Binding-site contacts:
Ligand atom C6 contacts residue LEU183 of chain 1.B at 4.1 Å (hydrophobic).
Ligand atom C5 contacts residue IC61 of chain 1.J at 3.7 Å.
Ligand atom C1 contacts residue LEU89 of chain 1.B at 4.2 Å (hydrophobic).
Ligand atom C4 contacts residue LEU89 of chain 1.B at 4.0 Å (hydrophobic).
Ligand atom C2 contacts residue IC61 of chain 1.J at 4.5 Å.
Ligand atom C2 contacts residue LEU89 of chain 1.B at 4.0 Å (hydrophobic).
Ligand atom C1 contacts residue THR90 of chain 1.B at 3.9 Å.
Ligand atom N1 contacts residue IC61 of chain 1.L at 3.5 Å.
Ligand atom C7 contacts residue LEU439 of chain 1.B at 4.2 Å (hydrophobic).
Ligand atom N1 contacts residue IC61 of chain 1.J at 3.7 Å.
Ligand atom C4 contacts residue ALA266 of chain 1.B at 3.8 Å (hydrophobic).
Ligand atom C7 contacts residue SER80 of chain 1.B at 4.3 Å.
Ligand atom C5 contacts residue ILE265 of chain 1.B at 3.6 Å (hydrophobic).
Ligand atom C3 contacts residue ILE265 of chain 1.B at 3.7 Å (hydrophobic).
Ligand atom C6 contacts residue ILE265 of chain 1.B at 4.0 Å (hydrophobic).
Ligand atom C4 contacts residue IC61 of chain 1.L at 3.8 Å.
Ligand atom N1 contacts residue GLU269 of chain 1.B at 2.9 Å (salt-bridge).
Ligand atom C1 contacts residue ALA84 of chain 1.B at 4.2 Å (hydrophobic).
Ligand atom C4 contacts residue IC61 of chain 1.J at 3.9 Å.
Ligand atom C1 contacts residue SER80 of chain 1.B at 4.0 Å.
Ligand atom N1 contacts residue THR440 of chain 1.B at 3.5 Å.
Ligand atom C4 contacts residue ILE265 of chain 1.B at 3.5 Å (hydrophobic).
Ligand atom C3 contacts residue LEU89 of chain 1.B at 3.4 Å (hydrophobic).
Ligand atom C3 contacts residue ALA266 of chain 1.B at 4.1 Å (hydrophobic).
Ligand atom C6 contacts residue LEU439 of chain 1.B at 4.0 Å (hydrophobic).
Ligand atom C3 contacts residue IC61 of chain 1.J at 4.5 Å.
Ligand atom C6 contacts residue IC61 of chain 1.L at 3.9 Å.
Ligand atom C2 contacts residue ILE265 of chain 1.B at 4.1 Å (hydrophobic).
Ligand atom N1 contacts residue ILE265 of chain 1.B at 4.1 Å.
Ligand atom C7 contacts residue LEU183 of chain 1.B at 4.0 Å (hydrophobic).
Ligand atom C5 contacts residue GLU269 of chain 1.B at 4.1 Å.
Ligand atom C1 contacts residue PHE83 of chain 1.B at 4.4 Å (hydrophobic).
Ligand atom C7 contacts residue IC61 of chain 1.J at 4.2 Å.
Ligand atom C6 contacts residue IC61 of chain 1.J at 3.7 Å.
Ligand atom C7 contacts residue ILE265 of chain 1.B at 4.2 Å (hydrophobic).
Ligand atom C5 contacts residue IC61 of chain 1.L at 3.5 Å.

Sequence of chain 1.B:
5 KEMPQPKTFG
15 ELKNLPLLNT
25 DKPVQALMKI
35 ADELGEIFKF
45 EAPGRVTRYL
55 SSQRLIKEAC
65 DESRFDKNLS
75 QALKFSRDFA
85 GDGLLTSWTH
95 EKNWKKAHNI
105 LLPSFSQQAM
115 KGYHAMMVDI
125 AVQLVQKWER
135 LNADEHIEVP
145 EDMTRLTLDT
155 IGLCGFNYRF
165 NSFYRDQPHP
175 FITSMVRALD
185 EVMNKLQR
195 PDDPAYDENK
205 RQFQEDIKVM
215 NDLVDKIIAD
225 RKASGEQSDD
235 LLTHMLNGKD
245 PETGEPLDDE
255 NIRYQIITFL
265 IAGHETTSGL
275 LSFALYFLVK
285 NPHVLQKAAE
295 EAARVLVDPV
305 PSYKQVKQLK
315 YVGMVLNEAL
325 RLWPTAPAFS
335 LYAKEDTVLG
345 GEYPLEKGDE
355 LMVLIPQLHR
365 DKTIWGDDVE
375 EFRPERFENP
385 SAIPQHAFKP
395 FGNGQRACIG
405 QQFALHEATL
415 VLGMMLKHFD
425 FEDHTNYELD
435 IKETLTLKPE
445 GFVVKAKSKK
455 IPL

The small molecule below binds the protein below.
Small molecule (SMILES): Cc1ccc(N)cc1